This protein binds this small molecule.
Small molecule (SMILES): CC(=O)N[C@H]1[C@H](O[C@H]2[C@H](O)[C@@H](NC(C)=O)CO[C@@H]2CO)O[C@H](CO)[C@@H](O[C@@H]2O[C@H](CO)[C@@H](O)[C@H](O)[C@@H]2O)[C@@H]1O

Sequence of chain 1.A:
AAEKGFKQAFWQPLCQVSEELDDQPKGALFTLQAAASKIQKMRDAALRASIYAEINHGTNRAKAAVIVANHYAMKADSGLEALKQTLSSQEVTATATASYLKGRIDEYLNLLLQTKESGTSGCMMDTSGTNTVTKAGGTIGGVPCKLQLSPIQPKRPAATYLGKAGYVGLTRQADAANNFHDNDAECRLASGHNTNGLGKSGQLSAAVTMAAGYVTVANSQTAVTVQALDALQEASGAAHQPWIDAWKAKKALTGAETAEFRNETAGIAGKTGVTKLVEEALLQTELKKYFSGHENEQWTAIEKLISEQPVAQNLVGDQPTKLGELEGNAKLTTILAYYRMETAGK

Binding-site contacts:
Ligand atom C8 contacts residue PHE287 of chain 1.A at 3.9 Å (hydrophobic).
Ligand atom C7 contacts residue ALA71 of chain 1.A at 4.0 Å (hydrophobic).
Ligand atom C7 contacts residue ASN289 of chain 1.A at 3.8 Å.
Ligand atom N2 contacts residue SER343 of chain 1.A at 3.6 Å.
Ligand atom C1 contacts residue ASN289 of chain 1.A at 1.4 Å.
Ligand atom O7 contacts residue LYS67 of chain 1.A at 4.0 Å.
Ligand atom C8 contacts residue LYS64 of chain 1.A at 3.6 Å.
Ligand atom C2 contacts residue ASN289 of chain 1.A at 2.5 Å.
Ligand atom O3 contacts residue GLY361 of chain 1.A at 3.4 Å.
Ligand atom O3 contacts residue LYS67 of chain 1.A at 3.5 Å.
Ligand atom C6 contacts residue TYR98 of chain 1.A at 3.8 Å (hydrophobic).
Ligand atom N2 contacts residue MET68 of chain 1.A at 3.6 Å.
Ligand atom C3 contacts residue ASN289 of chain 1.A at 3.8 Å.
Ligand atom O4 contacts residue ALA71 of chain 1.A at 3.9 Å.
Ligand atom C3 contacts residue SER343 of chain 1.A at 3.5 Å.
Ligand atom C2 contacts residue SER343 of chain 1.A at 4.1 Å.
Ligand atom O3 contacts residue SER343 of chain 1.A at 2.6 Å (h-bond).
Ligand atom O6 contacts residue TYR98 of chain 1.A at 2.9 Å (h-bond).
Ligand atom C8 contacts residue LYS67 of chain 1.A at 3.9 Å.
Ligand atom N2 contacts residue ASN289 of chain 1.A at 3.0 Å (h-bond).
Ligand atom C2 contacts residue ARG74 of chain 1.A at 3.7 Å.
Ligand atom O5 contacts residue ASN289 of chain 1.A at 2.2 Å (h-bond).
Ligand atom C1 contacts residue GLY361 of chain 1.A at 3.3 Å.
Ligand atom C5 contacts residue ASN289 of chain 1.A at 3.6 Å.
Ligand atom C1 contacts residue TYR98 of chain 1.A at 3.8 Å (hydrophobic).
Ligand atom C7 contacts residue ARG74 of chain 1.A at 3.9 Å.
Ligand atom C3 contacts residue GLY361 of chain 1.A at 3.4 Å.
Ligand atom C7 contacts residue LYS67 of chain 1.A at 3.9 Å.
Ligand atom O5 contacts residue TYR98 of chain 1.A at 3.4 Å (h-bond).
Ligand atom O7 contacts residue ARG74 of chain 1.A at 2.8 Å (salt-bridge).
Ligand atom C6 contacts residue GLU339 of chain 1.A at 3.7 Å.
Ligand atom O6 contacts residue GLU339 of chain 1.A at 2.5 Å (salt-bridge).
Ligand atom O4 contacts residue GLU362 of chain 1.A at 4.1 Å.
Ligand atom C7 contacts residue SER343 of chain 1.A at 3.9 Å.
Ligand atom O7 contacts residue ALA71 of chain 1.A at 3.4 Å.
Ligand atom C8 contacts residue GLU339 of chain 1.A at 3.9 Å.
Ligand atom C2 contacts residue GLY361 of chain 1.A at 3.5 Å.
Ligand atom C5 contacts residue TYR98 of chain 1.A at 3.6 Å (hydrophobic).
Ligand atom O4 contacts residue ARG74 of chain 1.A at 4.1 Å.
Ligand atom C8 contacts residue MET68 of chain 1.A at 3.8 Å (hydrophobic).